A small-molecule ligand and the protein it binds are described below.
Small molecule (SMILES): CC(C)C[C@H](NC(=O)[C@@H]1CCCN1C(=O)[C@H](CC(=O)O)NC(=O)[C@@H](N)CC(=O)O)C(=O)N[C@@H](CC(N)=O)C(=O)N[C@@H](C)C=O

Binding-site contacts:
Ligand atom CB contacts residue LEU152 of chain 1.G at 4.2 Å (hydrophobic).
Ligand atom O contacts residue TYR163 of chain 1.G at 3.8 Å.
Ligand atom CB contacts residue TYR165 of chain 1.G at 3.5 Å (hydrophobic).
Ligand atom CG contacts residue LEU152 of chain 1.G at 3.8 Å (hydrophobic).
Ligand atom CG contacts residue TYR165 of chain 1.G at 3.9 Å (hydrophobic).
Ligand atom N contacts residue TYR165 of chain 1.G at 4.3 Å.
Ligand atom C contacts residue LEU25 of chain 1.G at 4.5 Å (hydrophobic).
Ligand atom CD contacts residue TYR163 of chain 1.G at 4.1 Å (hydrophobic).
Ligand atom O contacts residue LEU25 of chain 1.G at 3.8 Å.
Ligand atom CB contacts residue TYR165 of chain 1.G at 4.5 Å (hydrophobic).
Ligand atom CD1 contacts residue TYR165 of chain 1.G at 3.5 Å (hydrophobic).
Ligand atom O contacts residue LEU25 of chain 1.G at 4.4 Å.
Ligand atom N contacts residue TYR165 of chain 1.G at 4.2 Å.
Ligand atom CA contacts residue LEU25 of chain 1.G at 4.4 Å (hydrophobic).
Ligand atom CA contacts residue TYR165 of chain 1.G at 4.4 Å (hydrophobic).
Ligand atom CG contacts residue LYS30 of chain 1.G at 4.2 Å.
Ligand atom OD2 contacts residue TYR165 of chain 1.G at 3.5 Å (h-bond).
Ligand atom CG contacts residue TYR163 of chain 1.G at 4.4 Å (hydrophobic).
Ligand atom CB contacts residue LEU25 of chain 1.G at 4.1 Å (hydrophobic).
Ligand atom CD contacts residue TYR165 of chain 1.G at 3.7 Å (hydrophobic).
Ligand atom CD1 contacts residue LEU152 of chain 1.G at 3.5 Å (hydrophobic).
Ligand atom CD2 contacts residue LEU25 of chain 1.G at 3.2 Å (hydrophobic).
Ligand atom CD2 contacts residue LYS30 of chain 1.G at 4.4 Å.
Ligand atom CB contacts residue VAL174 of chain 1.G at 4.5 Å (hydrophobic).
Ligand atom CD contacts residue LEU152 of chain 1.G at 4.2 Å (hydrophobic).
Ligand atom CG contacts residue LEU25 of chain 1.G at 4.4 Å (hydrophobic).

Sequence of chain 1.G:
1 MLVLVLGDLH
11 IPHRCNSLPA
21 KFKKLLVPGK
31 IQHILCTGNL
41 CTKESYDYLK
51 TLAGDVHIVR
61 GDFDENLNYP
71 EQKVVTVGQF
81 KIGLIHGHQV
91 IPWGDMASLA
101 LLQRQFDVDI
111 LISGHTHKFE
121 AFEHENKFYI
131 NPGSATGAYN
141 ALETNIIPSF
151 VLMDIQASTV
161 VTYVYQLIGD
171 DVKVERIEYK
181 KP